Sequence of chain 1.B:
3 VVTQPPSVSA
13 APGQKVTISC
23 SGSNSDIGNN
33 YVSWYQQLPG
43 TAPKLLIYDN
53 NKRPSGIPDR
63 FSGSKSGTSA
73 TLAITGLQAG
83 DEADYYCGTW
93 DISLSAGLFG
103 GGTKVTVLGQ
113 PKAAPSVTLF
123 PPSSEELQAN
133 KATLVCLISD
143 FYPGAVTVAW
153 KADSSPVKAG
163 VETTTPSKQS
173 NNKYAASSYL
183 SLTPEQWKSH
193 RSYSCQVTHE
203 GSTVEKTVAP

Binding-site contacts:
Ligand atom C5 contacts residue TRP92 of chain 1.B at 3.7 Å (hydrophobic).
Ligand atom C3 contacts residue ILE52 of chain 1.A at 3.7 Å (hydrophobic).
Ligand atom N23 contacts residue TYR103 of chain 1.A at 3.7 Å.
Ligand atom C12 contacts residue ASP114 of chain 1.A at 3.3 Å.
Ligand atom N6 contacts residue TYR103 of chain 1.A at 3.4 Å (h-bond).
Ligand atom O40 contacts residue TRP92 of chain 1.B at 3.0 Å (h-bond).
Ligand atom N25 contacts residue TRP92 of chain 1.B at 3.5 Å (h-bond).
Ligand atom C5 contacts residue TYR103 of chain 1.A at 3.7 Å (hydrophobic).
Ligand atom F18 contacts residue GLY90 of chain 1.B at 3.3 Å.
Ligand atom C11 contacts residue HIS35 of chain 1.A at 3.2 Å.
Ligand atom C7 contacts residue TYR103 of chain 1.A at 3.1 Å (hydrophobic).
Ligand atom N8 contacts residue TYR103 of chain 1.A at 3.6 Å.
Ligand atom N24 contacts residue TRP92 of chain 1.B at 3.3 Å (h-bond).
Ligand atom F18 contacts residue PHE101 of chain 1.B at 3.3 Å.
Ligand atom N6 contacts residue ASP114 of chain 1.A at 3.7 Å.
Ligand atom F20 contacts residue TRP47 of chain 1.A at 3.0 Å.
Ligand atom C22 contacts residue TRP92 of chain 1.B at 3.4 Å (hydrophobic).
Ligand atom F20 contacts residue GLY99 of chain 1.B at 3.5 Å.
Ligand atom N6 contacts residue HIS35 of chain 1.A at 3.1 Å (h-bond).
Ligand atom C11 contacts residue ASP114 of chain 1.A at 3.4 Å.
Ligand atom C16 contacts residue THR91 of chain 1.B at 3.5 Å.
Ligand atom F18 contacts residue LEU100 of chain 1.B at 3.2 Å.
Ligand atom C16 contacts residue SER35 of chain 1.B at 3.5 Å.
Ligand atom C9 contacts residue TRP92 of chain 1.B at 3.5 Å (hydrophobic).
Ligand atom C38 contacts residue SER97 of chain 1.B at 3.6 Å.
Ligand atom N23 contacts residue TRP92 of chain 1.B at 3.3 Å.
Ligand atom C41 contacts residue TYR103 of chain 1.A at 3.4 Å (hydrophobic).
Ligand atom C9 contacts residue HIS35 of chain 1.A at 3.5 Å.
Ligand atom C17 contacts residue THR91 of chain 1.B at 3.7 Å.
Ligand atom N8 contacts residue ASP114 of chain 1.A at 3.4 Å.
Ligand atom F18 contacts residue THR91 of chain 1.B at 3.5 Å.
Ligand atom N42 contacts residue TRP92 of chain 1.B at 3.6 Å.
Ligand atom C7 contacts residue ASP114 of chain 1.A at 3.7 Å.
Ligand atom C16 contacts residue GLY90 of chain 1.B at 3.5 Å.
Ligand atom C1 contacts residue LEU58 of chain 1.A at 3.6 Å (hydrophobic).
Ligand atom C22 contacts residue TYR103 of chain 1.A at 3.1 Å (hydrophobic).
Ligand atom O40 contacts residue SER97 of chain 1.B at 3.2 Å (h-bond).
Ligand atom C5 contacts residue HIS35 of chain 1.A at 3.7 Å.
Ligand atom S4 contacts residue HIS35 of chain 1.A at 3.3 Å (h-bond).
Ligand atom C41 contacts residue TRP92 of chain 1.B at 3.6 Å (hydrophobic).

A protein and the small-molecule ligand that binds it are described below.
Small molecule (SMILES): CCCSc1nc(N[C@@H]2C[C@H]2c2ccc(F)c(F)c2)c2nnn([C@@H]3C[C@H](OCCO)[C@@H](O)[C@H]3O)c2n1

Sequence of chain 1.A:
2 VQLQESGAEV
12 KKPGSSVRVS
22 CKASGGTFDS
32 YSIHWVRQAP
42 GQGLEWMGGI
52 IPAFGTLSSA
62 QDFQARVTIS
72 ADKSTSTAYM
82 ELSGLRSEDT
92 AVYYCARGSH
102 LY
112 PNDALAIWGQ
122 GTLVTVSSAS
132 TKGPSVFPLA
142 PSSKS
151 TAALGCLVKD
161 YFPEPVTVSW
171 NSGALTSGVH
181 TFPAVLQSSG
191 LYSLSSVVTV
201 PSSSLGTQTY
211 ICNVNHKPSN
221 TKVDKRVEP